Binding-site contacts:
Ligand atom C5 contacts residue GLY105 of chain 1.B at 3.5 Å.
Ligand atom O2 contacts residue MG1 of chain 1.G at 3.9 Å.
Ligand atom C1 contacts residue ATP1 of chain 1.H at 3.4 Å.
Ligand atom O3 contacts residue VAL74 of chain 1.B at 3.8 Å.
Ligand atom O2 contacts residue GLY54 of chain 1.B at 3.1 Å (h-bond).
Ligand atom O5 contacts residue ATP1 of chain 1.H at 2.9 Å (h-bond).
Ligand atom O1 contacts residue GLY57 of chain 1.B at 4.2 Å.
Ligand atom C1 contacts residue GLY54 of chain 1.B at 3.4 Å.
Ligand atom O1 contacts residue GLY54 of chain 1.B at 3.0 Å.
Ligand atom C1 contacts residue MG1 of chain 1.G at 2.7 Å.
Ligand atom C2 contacts residue GLN56 of chain 1.B at 3.4 Å.
Ligand atom O2 contacts residue GLY57 of chain 1.B at 3.4 Å (h-bond).
Ligand atom O5 contacts residue MG1 of chain 1.G at 2.1 Å.
Ligand atom O2 contacts residue GLY58 of chain 1.B at 2.8 Å (h-bond).
Ligand atom C5 contacts residue LYS76 of chain 1.B at 3.4 Å.
Ligand atom C2 contacts residue MG1 of chain 1.G at 2.8 Å.
Ligand atom C4 contacts residue ILE104 of chain 1.B at 4.1 Å (hydrophobic).
Ligand atom O5 contacts residue GLN56 of chain 1.B at 2.9 Å (h-bond).
Ligand atom C1 contacts residue GLY57 of chain 1.B at 4.1 Å.
Ligand atom O1 contacts residue GLN56 of chain 1.B at 2.6 Å (h-bond).
Ligand atom C1 contacts residue GLY58 of chain 1.B at 4.0 Å.
Ligand atom O5 contacts residue ILE104 of chain 1.B at 3.9 Å.
Ligand atom C2 contacts residue ATP1 of chain 1.H at 3.5 Å.
Ligand atom O5 contacts residue GLY105 of chain 1.B at 3.2 Å.
Ligand atom O4 contacts residue LYS76 of chain 1.B at 3.4 Å (salt-bridge).
Ligand atom O2 contacts residue VAL53 of chain 1.B at 3.8 Å.
Ligand atom C3 contacts residue GLY58 of chain 1.B at 3.9 Å.
Ligand atom O1 contacts residue VAL55 of chain 1.B at 3.3 Å (h-bond).
Ligand atom O4 contacts residue ARG26 of chain 1.B at 3.9 Å.
Ligand atom C4 contacts residue GLY105 of chain 1.B at 3.9 Å.
Ligand atom O1 contacts residue MG1 of chain 1.G at 1.9 Å.
Ligand atom O4 contacts residue VAL74 of chain 1.B at 4.1 Å.
Ligand atom O2 contacts residue GLN56 of chain 1.B at 3.9 Å.
Ligand atom O3 contacts residue GLY105 of chain 1.B at 3.5 Å.
Ligand atom O4 contacts residue GLY105 of chain 1.B at 3.9 Å.
Ligand atom C1 contacts residue GLN56 of chain 1.B at 3.2 Å.
Ligand atom C2 contacts residue GLY105 of chain 1.B at 4.1 Å.
Ligand atom O3 contacts residue LYS76 of chain 1.B at 2.7 Å (salt-bridge).
Ligand atom C5 contacts residue VAL74 of chain 1.B at 4.2 Å (hydrophobic).
Ligand atom O1 contacts residue ATP1 of chain 1.H at 2.8 Å (h-bond).

The small molecule below binds the protein below.
Small molecule (SMILES): O=C(O)CCC(=O)C(=O)O

Sequence of chain 1.B:
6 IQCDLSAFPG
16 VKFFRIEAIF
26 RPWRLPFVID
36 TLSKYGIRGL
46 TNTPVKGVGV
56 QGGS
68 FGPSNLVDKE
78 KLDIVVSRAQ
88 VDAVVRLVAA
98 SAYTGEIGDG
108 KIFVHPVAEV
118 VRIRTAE